A small-molecule ligand and the protein it binds are described below.
Small molecule (SMILES): C[C@@H](CCC(=O)O)C(=O)O

Binding-site contacts:
Ligand atom C2 contacts residue GLU150 of chain 1.A at 4.3 Å.
Ligand atom C4 contacts residue ILE156 of chain 1.A at 4.1 Å (hydrophobic).
Ligand atom C4 contacts residue ARG146 of chain 1.A at 3.7 Å.
Ligand atom O8 contacts residue ALA153 of chain 1.A at 3.4 Å (h-bond).
Ligand atom C2 contacts residue GLY154 of chain 1.A at 4.0 Å.
Ligand atom C5 contacts residue ALA153 of chain 1.A at 4.0 Å (hydrophobic).
Ligand atom C5 contacts residue LYS155 of chain 1.A at 3.5 Å.
Ligand atom O12 contacts residue ARG146 of chain 1.A at 3.0 Å (salt-bridge).
Ligand atom C5 contacts residue ARG146 of chain 1.A at 4.3 Å.
Ligand atom C4 contacts residue GLU150 of chain 1.A at 4.1 Å.
Ligand atom O9 contacts residue GLU150 of chain 1.A at 2.9 Å (salt-bridge).
Ligand atom C3 contacts residue GLU150 of chain 1.A at 3.8 Å.
Ligand atom C2 contacts residue ALA153 of chain 1.A at 3.2 Å (hydrophobic).
Ligand atom C5 contacts residue ILE156 of chain 1.A at 3.5 Å (hydrophobic).
Ligand atom C3 contacts residue ALA153 of chain 1.A at 3.9 Å (hydrophobic).
Ligand atom O10 contacts residue GLY154 of chain 1.A at 3.5 Å (h-bond).
Ligand atom C5 contacts residue GLY154 of chain 1.A at 3.7 Å.
Ligand atom O8 contacts residue GLY154 of chain 1.A at 4.4 Å.
Ligand atom O9 contacts residue ALA153 of chain 1.A at 3.3 Å (h-bond).
Ligand atom C7 contacts residue GLY154 of chain 1.A at 4.5 Å.
Ligand atom C7 contacts residue ARG146 of chain 1.A at 3.7 Å.
Ligand atom C1 contacts residue GLU150 of chain 1.A at 3.7 Å.
Ligand atom C1 contacts residue ALA153 of chain 1.A at 3.0 Å (hydrophobic).

Sequence of chain 1.A:
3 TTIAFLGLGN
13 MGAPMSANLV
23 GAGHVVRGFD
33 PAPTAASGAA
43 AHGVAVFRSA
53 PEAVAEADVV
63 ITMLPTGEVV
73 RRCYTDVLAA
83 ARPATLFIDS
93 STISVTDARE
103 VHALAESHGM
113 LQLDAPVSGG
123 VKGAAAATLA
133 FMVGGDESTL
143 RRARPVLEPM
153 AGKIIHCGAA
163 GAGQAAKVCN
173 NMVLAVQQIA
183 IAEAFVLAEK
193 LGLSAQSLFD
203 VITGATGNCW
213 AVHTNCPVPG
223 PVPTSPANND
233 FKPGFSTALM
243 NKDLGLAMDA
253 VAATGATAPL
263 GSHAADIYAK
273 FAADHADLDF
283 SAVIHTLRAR